Sequence of chain 1.A:
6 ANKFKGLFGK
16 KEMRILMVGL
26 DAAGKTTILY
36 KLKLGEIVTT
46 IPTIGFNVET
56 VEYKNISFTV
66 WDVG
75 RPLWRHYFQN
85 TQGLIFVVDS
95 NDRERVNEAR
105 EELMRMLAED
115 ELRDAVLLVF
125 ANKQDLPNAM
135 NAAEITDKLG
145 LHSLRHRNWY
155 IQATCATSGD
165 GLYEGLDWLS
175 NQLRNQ

Binding-site contacts:
Ligand atom C5 contacts residue ASN126 of chain 1.A at 3.7 Å.
Ligand atom O1A contacts residue GLY29 of chain 1.A at 3.3 Å.
Ligand atom O1A contacts residue LYS30 of chain 1.A at 3.6 Å (salt-bridge).
Ligand atom O2B contacts residue THR31 of chain 1.A at 2.9 Å (h-bond).
Ligand atom O1B contacts residue ALA28 of chain 1.A at 3.2 Å (h-bond).
Ligand atom PB contacts residue MG1 of chain 1.C at 3.3 Å.
Ligand atom O6 contacts residue ASN126 of chain 1.A at 3.2 Å (h-bond).
Ligand atom O1A contacts residue THR32 of chain 1.A at 2.7 Å (h-bond).
Ligand atom PB contacts residue GLY29 of chain 1.A at 3.7 Å.
Ligand atom O6 contacts residue ASP129 of chain 1.A at 3.6 Å.
Ligand atom O3A contacts residue GLY29 of chain 1.A at 3.0 Å (h-bond).
Ligand atom O4' contacts residue LYS127 of chain 1.A at 3.3 Å (salt-bridge).
Ligand atom C5 contacts residue THR161 of chain 1.A at 3.7 Å.
Ligand atom O3A contacts residue ALA27 of chain 1.A at 3.6 Å.
Ligand atom O6 contacts residue THR161 of chain 1.A at 3.7 Å.
Ligand atom O6 contacts residue LYS127 of chain 1.A at 3.3 Å.
Ligand atom N7 contacts residue ASN126 of chain 1.A at 3.0 Å (h-bond).
Ligand atom O3A contacts residue LYS30 of chain 1.A at 3.6 Å (salt-bridge).
Ligand atom O1A contacts residue THR31 of chain 1.A at 3.3 Å (h-bond).
Ligand atom N7 contacts residue ALA160 of chain 1.A at 3.7 Å.
Ligand atom O6 contacts residue CYS159 of chain 1.A at 3.3 Å.
Ligand atom PB contacts residue LYS30 of chain 1.A at 3.5 Å.
Ligand atom O5' contacts residue THR32 of chain 1.A at 3.7 Å.
Ligand atom C4 contacts residue THR161 of chain 1.A at 3.7 Å.
Ligand atom O3B contacts residue ALA27 of chain 1.A at 2.7 Å (h-bond).
Ligand atom N2 contacts residue LEU130 of chain 1.A at 3.5 Å.
Ligand atom N1 contacts residue ASP129 of chain 1.A at 2.9 Å (salt-bridge).
Ligand atom O3B contacts residue MG1 of chain 1.C at 3.4 Å.
Ligand atom C6 contacts residue LYS127 of chain 1.A at 3.6 Å.
Ligand atom O2B contacts residue MG1 of chain 1.C at 2.2 Å.
Ligand atom N1 contacts residue THR161 of chain 1.A at 3.5 Å (h-bond).
Ligand atom O1B contacts residue LYS30 of chain 1.A at 2.8 Å (salt-bridge).
Ligand atom C6 contacts residue THR161 of chain 1.A at 3.4 Å.
Ligand atom O6 contacts residue ALA160 of chain 1.A at 2.9 Å (h-bond).
Ligand atom PB contacts residue ALA27 of chain 1.A at 3.6 Å.
Ligand atom O1B contacts residue ALA27 of chain 1.A at 3.6 Å.
Ligand atom O2B contacts residue LYS30 of chain 1.A at 3.6 Å (salt-bridge).
Ligand atom O1B contacts residue GLY29 of chain 1.A at 2.9 Å (h-bond).
Ligand atom N2 contacts residue ASP129 of chain 1.A at 3.1 Å (salt-bridge).
Ligand atom C8 contacts residue THR32 of chain 1.A at 3.6 Å.

This protein binds this small molecule.
Small molecule (SMILES): Nc1nc2c(ncn2[C@@H]2O[C@H](CO[P](=O)(O)OP(=O)(O)O)[C@@H](OP(=O)(O)O)[C@H]2O)c(=O)[nH]1